Binding-site contacts:
Ligand atom C6 contacts residue LEU62 of chain 6.D at 3.5 Å (hydrophobic).
Ligand atom OBI contacts residue LYS156 of chain 6.D at 4.0 Å.
Ligand atom O3 contacts residue ALA158 of chain 6.D at 3.0 Å (h-bond).
Ligand atom OAF contacts residue ALA158 of chain 6.D at 3.3 Å.
Ligand atom O6A contacts residue LEU62 of chain 6.D at 3.4 Å.
Ligand atom O5B contacts residue LYS156 of chain 6.D at 3.3 Å.
Ligand atom O6A contacts residue HIS94 of chain 6.D at 3.2 Å (h-bond).
Ligand atom O3 contacts residue LYS156 of chain 6.D at 3.0 Å.
Ligand atom O6B contacts residue HIS94 of chain 6.D at 4.0 Å.
Ligand atom O4 contacts residue LYS156 of chain 6.D at 3.5 Å.
Ligand atom C6 contacts residue HIS94 of chain 6.D at 3.9 Å.
Ligand atom C3 contacts residue ARG157 of chain 6.D at 3.7 Å.
Ligand atom O6B contacts residue LYS156 of chain 6.D at 3.3 Å.
Ligand atom O4 contacts residue SER93 of chain 6.D at 3.0 Å (h-bond).
Ligand atom O6A contacts residue SER93 of chain 6.D at 3.2 Å.
Ligand atom C2 contacts residue ALA158 of chain 6.D at 3.7 Å (hydrophobic).
Ligand atom O5 contacts residue ARG157 of chain 6.D at 3.8 Å.
Ligand atom OAF contacts residue ARG157 of chain 6.D at 2.8 Å (salt-bridge).
Ligand atom O6B contacts residue HIS155 of chain 6.D at 3.3 Å (h-bond).
Ligand atom C5 contacts residue LEU62 of chain 6.D at 3.8 Å (hydrophobic).
Ligand atom C3 contacts residue LYS156 of chain 6.D at 4.0 Å.
Ligand atom OAH contacts residue THR4 of chain 6.D at 3.7 Å.
Ligand atom C6 contacts residue HIS155 of chain 6.D at 3.4 Å.
Ligand atom O4 contacts residue HIS155 of chain 6.D at 3.5 Å (h-bond).
Ligand atom OAH contacts residue LEU2 of chain 6.D at 2.8 Å (h-bond).
Ligand atom O5 contacts residue LYS156 of chain 6.D at 3.4 Å.
Ligand atom C3 contacts residue ALA158 of chain 6.D at 4.0 Å (hydrophobic).
Ligand atom C4 contacts residue LYS156 of chain 6.D at 4.0 Å.
Ligand atom SAG contacts residue THR4 of chain 6.D at 3.9 Å.
Ligand atom OAH contacts residue ASP3 of chain 6.D at 4.0 Å.
Ligand atom C5 contacts residue HIS155 of chain 6.D at 4.0 Å.
Ligand atom O5 contacts residue HIS155 of chain 6.D at 3.6 Å.
Ligand atom O6B contacts residue LEU62 of chain 6.D at 4.0 Å.
Ligand atom O3 contacts residue ARG157 of chain 6.D at 3.3 Å (salt-bridge).
Ligand atom OAH contacts residue ARG157 of chain 6.D at 3.1 Å (salt-bridge).
Ligand atom C6 contacts residue SER93 of chain 6.D at 4.0 Å.
Ligand atom SAG contacts residue ARG157 of chain 6.D at 3.6 Å (salt-bridge).
Ligand atom O6A contacts residue HIS155 of chain 6.D at 3.8 Å.
Ligand atom OAF contacts residue THR4 of chain 6.D at 2.9 Å (h-bond).
Ligand atom O6B contacts residue ARG157 of chain 6.D at 3.3 Å (salt-bridge).

This protein binds this small molecule.
Small molecule (SMILES): O=C(O)[C@@H]1O[C@H](O[C@H]2[C@@H](OS(=O)(=O)O)O[C@@H](O)[C@H](NS(=O)(=O)O)[C@H]2O)[C@@H](OS(=O)(=O)O)[C@H](O)[C@@H]1O

Sequence of chain 6.D:
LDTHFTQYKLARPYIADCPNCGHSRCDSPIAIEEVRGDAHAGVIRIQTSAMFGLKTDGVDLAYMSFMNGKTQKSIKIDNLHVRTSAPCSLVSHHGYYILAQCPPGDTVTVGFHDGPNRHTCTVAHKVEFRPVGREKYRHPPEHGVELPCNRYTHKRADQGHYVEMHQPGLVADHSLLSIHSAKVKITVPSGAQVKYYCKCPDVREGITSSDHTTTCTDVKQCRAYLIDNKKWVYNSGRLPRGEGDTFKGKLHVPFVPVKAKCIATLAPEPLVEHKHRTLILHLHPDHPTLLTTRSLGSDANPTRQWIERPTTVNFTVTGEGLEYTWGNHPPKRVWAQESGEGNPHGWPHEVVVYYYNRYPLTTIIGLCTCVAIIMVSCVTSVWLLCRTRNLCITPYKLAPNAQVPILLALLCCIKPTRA